This small molecule binds to this protein.
Small molecule (SMILES): FC(F)(F)[C@H](Cl)Br

Sequence of chain 23.A:
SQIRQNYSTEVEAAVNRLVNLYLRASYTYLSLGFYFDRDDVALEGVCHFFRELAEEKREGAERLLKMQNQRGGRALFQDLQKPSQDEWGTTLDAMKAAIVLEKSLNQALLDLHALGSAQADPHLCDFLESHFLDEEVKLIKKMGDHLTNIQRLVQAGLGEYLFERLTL

Binding-site contacts:
Ligand atom C1 contacts residue HLT1 of chain 23.H at 0.8 Å.
Ligand atom F3 contacts residue LEU24 of chain 23.A at 4.1 Å.
Ligand atom BR contacts residue HLT1 of chain 23.H at 1.2 Å.
Ligand atom C2 contacts residue LEU81 of chain 23.A at 4.4 Å (hydrophobic).
Ligand atom C1 contacts residue LEU24 of chain 23.A at 4.5 Å (hydrophobic).
Ligand atom CL contacts residue LEU81 of chain 23.A at 3.6 Å.
Ligand atom CL contacts residue LEU24 of chain 23.A at 4.0 Å.
Ligand atom BR contacts residue SER27 of chain 1.A at 3.8 Å.
Ligand atom BR contacts residue TYR28 of chain 1.A at 4.0 Å.
Ligand atom F3 contacts residue HLT1 of chain 23.H at 1.5 Å.
Ligand atom F1 contacts residue HLT1 of chain 23.H at 1.2 Å.
Ligand atom F3 contacts residue LEU81 of chain 23.A at 3.4 Å.
Ligand atom BR contacts residue LEU24 of chain 1.A at 3.1 Å.
Ligand atom C2 contacts residue HLT1 of chain 23.H at 1.3 Å.
Ligand atom CL contacts residue TYR28 of chain 1.A at 3.3 Å.
Ligand atom F3 contacts residue LEU81 of chain 1.A at 3.9 Å.
Ligand atom F1 contacts residue LEU24 of chain 23.A at 3.3 Å.
Ligand atom F2 contacts residue HLT1 of chain 23.H at 0.8 Å.
Ligand atom F1 contacts residue ARG59 of chain 23.A at 4.5 Å.
Ligand atom C2 contacts residue LEU24 of chain 23.A at 4.3 Å (hydrophobic).
Ligand atom BR contacts residue LEU81 of chain 1.A at 4.2 Å.
Ligand atom CL contacts residue HLT1 of chain 23.H at 2.2 Å.
Ligand atom F2 contacts residue SER27 of chain 23.A at 4.4 Å.
Ligand atom F1 contacts residue SER27 of chain 23.A at 4.0 Å.

Sequence of chain 1.A:
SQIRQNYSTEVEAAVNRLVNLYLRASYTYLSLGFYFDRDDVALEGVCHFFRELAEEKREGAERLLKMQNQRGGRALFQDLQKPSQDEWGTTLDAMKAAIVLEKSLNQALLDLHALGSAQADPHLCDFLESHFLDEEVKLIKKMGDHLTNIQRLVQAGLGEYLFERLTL